Sequence of chain 2.A:
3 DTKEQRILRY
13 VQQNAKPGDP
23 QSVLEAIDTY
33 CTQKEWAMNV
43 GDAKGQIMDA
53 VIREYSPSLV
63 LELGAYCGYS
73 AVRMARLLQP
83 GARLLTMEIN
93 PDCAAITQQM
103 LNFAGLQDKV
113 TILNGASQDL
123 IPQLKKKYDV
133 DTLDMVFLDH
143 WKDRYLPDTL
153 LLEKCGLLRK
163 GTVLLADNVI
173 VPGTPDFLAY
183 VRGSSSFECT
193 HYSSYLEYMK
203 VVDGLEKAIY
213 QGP

The protein below binds the small molecule below.
Small molecule (SMILES): O=C(NC/C=C/[C@H]1O[C@@H](n2ccc(=O)cc2)[C@H](O)[C@@H]1O)c1cc([N+](=O)[O-])cc(O)c1O

Binding-site contacts:
Ligand atom O22 contacts residue MG1 of chain 2.B at 2.2 Å.
Ligand atom C13 contacts residue LYS144 of chain 2.A at 3.5 Å.
Ligand atom O22 contacts residue GLU199 of chain 2.A at 2.5 Å (salt-bridge).
Ligand atom C10 contacts residue ASP141 of chain 2.A at 3.5 Å.
Ligand atom C11 contacts residue HIS142 of chain 2.A at 3.3 Å.
Ligand atom C3 contacts residue GLU90 of chain 2.A at 3.2 Å.
Ligand atom O24 contacts residue TRP38 of chain 2.A at 3.6 Å.
Ligand atom C16 contacts residue ASN170 of chain 2.A at 3.2 Å.
Ligand atom O21 contacts residue MG1 of chain 2.B at 2.2 Å.
Ligand atom C16 contacts residue GLU199 of chain 2.A at 3.1 Å.
Ligand atom C29 contacts residue ILE91 of chain 2.A at 3.5 Å (hydrophobic).
Ligand atom O8 contacts residue GLU90 of chain 2.A at 3.0 Å (salt-bridge).
Ligand atom C17 contacts residue ASN170 of chain 2.A at 3.5 Å.
Ligand atom O21 contacts residue ASP141 of chain 2.A at 3.0 Å (salt-bridge).
Ligand atom O22 contacts residue ASN170 of chain 2.A at 2.8 Å (h-bond).
Ligand atom O9 contacts residue ILE91 of chain 2.A at 3.4 Å.
Ligand atom C2 contacts residue GLU90 of chain 2.A at 3.5 Å.
Ligand atom C15 contacts residue MG1 of chain 2.B at 2.9 Å.
Ligand atom N20 contacts residue TRP38 of chain 2.A at 3.5 Å.
Ligand atom C16 contacts residue MG1 of chain 2.B at 3.0 Å.
Ligand atom O8 contacts residue TYR68 of chain 2.A at 3.3 Å.
Ligand atom O22 contacts residue ASP169 of chain 2.A at 3.3 Å (salt-bridge).
Ligand atom C17 contacts residue GLU199 of chain 2.A at 3.3 Å.
Ligand atom N12 contacts residue MET40 of chain 2.A at 3.4 Å (h-bond).
Ligand atom O4 contacts residue HIS142 of chain 2.A at 3.6 Å.
Ligand atom C26 contacts residue TRP143 of chain 2.A at 3.6 Å (hydrophobic).
Ligand atom C26 contacts residue ILE91 of chain 2.A at 3.6 Å (hydrophobic).
Ligand atom O21 contacts residue LYS144 of chain 2.A at 3.0 Å (salt-bridge).
Ligand atom C10 contacts residue MET40 of chain 2.A at 3.6 Å (hydrophobic).
Ligand atom C13 contacts residue MET40 of chain 2.A at 3.6 Å (hydrophobic).
Ligand atom N20 contacts residue PRO174 of chain 2.A at 3.6 Å.
Ligand atom N12 contacts residue LYS144 of chain 2.A at 3.3 Å (salt-bridge).
Ligand atom C29 contacts residue MET89 of chain 2.A at 3.4 Å (hydrophobic).
Ligand atom O4 contacts residue GLY66 of chain 2.A at 3.5 Å.
Ligand atom O9 contacts residue GLU90 of chain 2.A at 2.6 Å (salt-bridge).
Ligand atom C15 contacts residue ASN170 of chain 2.A at 3.2 Å.
Ligand atom O31 contacts residue ALA118 of chain 2.A at 3.5 Å.
Ligand atom O31 contacts residue SER119 of chain 2.A at 2.9 Å (h-bond).
Ligand atom O21 contacts residue ASN170 of chain 2.A at 2.9 Å (h-bond).
Ligand atom C27 contacts residue TRP143 of chain 2.A at 3.4 Å (hydrophobic).